Sequence of chain 1.T:
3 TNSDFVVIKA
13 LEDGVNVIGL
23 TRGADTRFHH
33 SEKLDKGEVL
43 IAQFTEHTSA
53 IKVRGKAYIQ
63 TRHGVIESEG

Sequence of chain 1.S:
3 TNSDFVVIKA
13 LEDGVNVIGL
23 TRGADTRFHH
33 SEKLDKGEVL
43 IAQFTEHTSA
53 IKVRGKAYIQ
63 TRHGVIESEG

The small molecule below binds the protein below.
Small molecule (SMILES): N[C@@H](Cc1c[nH]c2ccccc12)C(=O)O

Binding-site contacts:
Ligand atom OXT contacts residue THR50 of chain 1.S at 3.0 Å (h-bond).
Ligand atom N contacts residue ARG24 of chain 1.T at 4.0 Å.
Ligand atom CE2 contacts residue GLN45 of chain 1.S at 3.9 Å.
Ligand atom CB contacts residue SER51 of chain 1.T at 3.4 Å.
Ligand atom CD1 contacts residue ALA52 of chain 1.T at 4.0 Å (hydrophobic).
Ligand atom C contacts residue SER51 of chain 1.T at 3.6 Å.
Ligand atom CB contacts residue THR23 of chain 1.T at 3.7 Å.
Ligand atom O contacts residue SER51 of chain 1.T at 2.9 Å (h-bond).
Ligand atom CZ3 contacts residue GLY21 of chain 1.S at 3.7 Å.
Ligand atom N contacts residue THR28 of chain 1.T at 2.8 Å (h-bond).
Ligand atom CA contacts residue SER51 of chain 1.T at 3.9 Å.
Ligand atom CA contacts residue GLY25 of chain 1.T at 3.6 Å.
Ligand atom CD1 contacts residue GLN45 of chain 1.S at 3.5 Å.
Ligand atom CE3 contacts residue HIS32 of chain 1.S at 4.0 Å.
Ligand atom CD1 contacts residue SER51 of chain 1.T at 3.5 Å.
Ligand atom CZ2 contacts residue ALA44 of chain 1.S at 3.9 Å (hydrophobic).
Ligand atom NE1 contacts residue GLN45 of chain 1.S at 2.8 Å (h-bond).
Ligand atom CA contacts residue THR23 of chain 1.T at 3.8 Å.
Ligand atom CB contacts residue THR28 of chain 1.T at 3.6 Å.
Ligand atom C contacts residue THR47 of chain 1.S at 3.5 Å.
Ligand atom OXT contacts residue GLY25 of chain 1.T at 4.0 Å.
Ligand atom O contacts residue THR47 of chain 1.S at 3.6 Å.
Ligand atom CA contacts residue THR28 of chain 1.T at 3.2 Å.
Ligand atom CH2 contacts residue GLY21 of chain 1.S at 3.5 Å.
Ligand atom C contacts residue GLY25 of chain 1.T at 3.5 Å.
Ligand atom OXT contacts residue HIS49 of chain 1.S at 3.8 Å.
Ligand atom CG contacts residue SER51 of chain 1.T at 3.8 Å.
Ligand atom CZ2 contacts residue ILE53 of chain 1.S at 3.9 Å (hydrophobic).
Ligand atom O contacts residue GLY25 of chain 1.T at 2.9 Å (h-bond).
Ligand atom N contacts residue ASP27 of chain 1.T at 3.1 Å (salt-bridge).
Ligand atom OXT contacts residue THR47 of chain 1.S at 2.5 Å (h-bond).
Ligand atom CE2 contacts residue ALA44 of chain 1.S at 3.9 Å (hydrophobic).
Ligand atom N contacts residue THR23 of chain 1.T at 2.8 Å (h-bond).
Ligand atom N contacts residue GLY25 of chain 1.T at 2.8 Å (h-bond).
Ligand atom OXT contacts residue HIS31 of chain 1.S at 3.9 Å.
Ligand atom O contacts residue ARG24 of chain 1.T at 3.5 Å.
Ligand atom O contacts residue THR23 of chain 1.T at 4.0 Å.
Ligand atom NE1 contacts residue ALA44 of chain 1.S at 3.7 Å.
Ligand atom CD1 contacts residue THR47 of chain 1.S at 3.8 Å.
Ligand atom CZ2 contacts residue THR50 of chain 1.S at 4.0 Å.